This protein binds this small molecule.
Small molecule (SMILES): Nc1ccn([C@H]2C[C@H](O)[C@@H](CO[P](=O)(O)O[P](=O)(O)OP(=O)(O)O)O2)c(=O)n1

Sequence of chain 1.C:
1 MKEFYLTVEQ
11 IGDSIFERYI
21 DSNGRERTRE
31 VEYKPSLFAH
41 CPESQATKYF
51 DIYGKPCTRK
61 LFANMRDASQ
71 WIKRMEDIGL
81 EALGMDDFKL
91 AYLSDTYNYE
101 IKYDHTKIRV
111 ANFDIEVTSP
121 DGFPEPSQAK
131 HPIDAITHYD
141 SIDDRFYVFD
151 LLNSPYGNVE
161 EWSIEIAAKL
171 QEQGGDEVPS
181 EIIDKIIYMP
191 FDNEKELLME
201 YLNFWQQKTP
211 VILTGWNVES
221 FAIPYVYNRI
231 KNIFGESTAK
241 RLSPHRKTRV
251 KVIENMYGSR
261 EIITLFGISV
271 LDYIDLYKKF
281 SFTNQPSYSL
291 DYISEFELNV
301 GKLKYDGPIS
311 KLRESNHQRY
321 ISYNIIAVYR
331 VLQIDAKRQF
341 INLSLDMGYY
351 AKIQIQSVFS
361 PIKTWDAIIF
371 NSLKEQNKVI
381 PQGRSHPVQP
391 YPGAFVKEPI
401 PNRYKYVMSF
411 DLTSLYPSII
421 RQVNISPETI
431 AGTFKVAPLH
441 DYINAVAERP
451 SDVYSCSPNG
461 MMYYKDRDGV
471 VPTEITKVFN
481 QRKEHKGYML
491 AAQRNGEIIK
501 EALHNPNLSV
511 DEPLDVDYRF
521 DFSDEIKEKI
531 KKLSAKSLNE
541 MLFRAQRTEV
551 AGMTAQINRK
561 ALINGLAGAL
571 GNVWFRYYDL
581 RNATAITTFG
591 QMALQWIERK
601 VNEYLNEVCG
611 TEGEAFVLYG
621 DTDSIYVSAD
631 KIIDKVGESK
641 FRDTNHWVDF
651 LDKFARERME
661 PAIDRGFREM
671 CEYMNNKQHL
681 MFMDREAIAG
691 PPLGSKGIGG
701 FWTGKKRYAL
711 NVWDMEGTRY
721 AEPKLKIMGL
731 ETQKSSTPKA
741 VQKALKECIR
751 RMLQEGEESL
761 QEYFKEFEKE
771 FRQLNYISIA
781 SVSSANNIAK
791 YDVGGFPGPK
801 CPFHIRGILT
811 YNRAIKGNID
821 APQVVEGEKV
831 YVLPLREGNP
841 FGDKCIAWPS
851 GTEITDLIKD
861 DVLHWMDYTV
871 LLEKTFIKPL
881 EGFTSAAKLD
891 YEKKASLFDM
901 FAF

Binding-site contacts:
Ligand atom PG contacts residue ARG482 of chain 1.C at 3.7 Å.
Ligand atom O3G contacts residue ARG482 of chain 1.C at 2.9 Å (salt-bridge).
Ligand atom O1G contacts residue ASP411 of chain 1.C at 2.8 Å (salt-bridge).
Ligand atom O3A contacts residue MG1 of chain 1.E at 3.6 Å.
Ligand atom O3B contacts residue SER414 of chain 1.C at 3.4 Å (h-bond).
Ligand atom O2A contacts residue MG1 of chain 1.E at 2.3 Å.
Ligand atom PA contacts residue MG1 of chain 1.F at 3.4 Å.
Ligand atom O2A contacts residue ASP623 of chain 1.C at 3.0 Å (salt-bridge).
Ligand atom PB contacts residue SER414 of chain 1.C at 3.6 Å.
Ligand atom O2B contacts residue MG1 of chain 1.E at 1.9 Å.
Ligand atom PB contacts residue MG1 of chain 1.E at 3.1 Å.
Ligand atom O2B contacts residue SER414 of chain 1.C at 3.5 Å (h-bond).
Ligand atom PA contacts residue MG1 of chain 1.E at 3.4 Å.
Ligand atom O1A contacts residue LYS560 of chain 1.C at 3.3 Å (salt-bridge).
Ligand atom O3A contacts residue LYS560 of chain 1.C at 3.1 Å (salt-bridge).
Ligand atom O1G contacts residue MG1 of chain 1.E at 2.1 Å.
Ligand atom C2' contacts residue TYR416 of chain 1.C at 3.5 Å (hydrophobic).
Ligand atom O2G contacts residue THR413 of chain 1.C at 3.5 Å.
Ligand atom O1B contacts residue SER414 of chain 1.C at 3.3 Å.
Ligand atom PG contacts residue MG1 of chain 1.E at 3.3 Å.
Ligand atom O2A contacts residue MG1 of chain 1.F at 2.3 Å.
Ligand atom O2B contacts residue ASP623 of chain 1.C at 2.9 Å (salt-bridge).
Ligand atom O3' contacts residue ASN564 of chain 1.C at 3.6 Å.
Ligand atom O1B contacts residue LEU415 of chain 1.C at 3.5 Å (h-bond).
Ligand atom O3G contacts residue LYS560 of chain 1.C at 3.0 Å (salt-bridge).
Ligand atom O3B contacts residue MG1 of chain 1.E at 3.6 Å.
Ligand atom O2G contacts residue SER414 of chain 1.C at 2.9 Å (h-bond).
Ligand atom O3' contacts residue TYR416 of chain 1.C at 3.0 Å (h-bond).
Ligand atom O2G contacts residue ARG482 of chain 1.C at 2.9 Å (salt-bridge).
Ligand atom O4' contacts residue THR622 of chain 1.C at 3.5 Å.
Ligand atom PG contacts residue SER414 of chain 1.C at 3.7 Å.
Ligand atom O3' contacts residue LEU415 of chain 1.C at 3.3 Å (h-bond).
Ligand atom O2A contacts residue ASP411 of chain 1.C at 3.1 Å (salt-bridge).
Ligand atom O1G contacts residue LEU412 of chain 1.C at 3.1 Å (h-bond).
Ligand atom O2B contacts residue LEU412 of chain 1.C at 3.0 Å (h-bond).
Ligand atom O1B contacts residue ASN564 of chain 1.C at 3.4 Å (h-bond).
Ligand atom O2B contacts residue LEU415 of chain 1.C at 3.1 Å (h-bond).
Ligand atom C5' contacts residue ASP623 of chain 1.C at 3.4 Å.
Ligand atom C3' contacts residue ASN564 of chain 1.C at 3.7 Å.
Ligand atom O3B contacts residue LYS560 of chain 1.C at 3.6 Å.